Sequence of chain 1.B:
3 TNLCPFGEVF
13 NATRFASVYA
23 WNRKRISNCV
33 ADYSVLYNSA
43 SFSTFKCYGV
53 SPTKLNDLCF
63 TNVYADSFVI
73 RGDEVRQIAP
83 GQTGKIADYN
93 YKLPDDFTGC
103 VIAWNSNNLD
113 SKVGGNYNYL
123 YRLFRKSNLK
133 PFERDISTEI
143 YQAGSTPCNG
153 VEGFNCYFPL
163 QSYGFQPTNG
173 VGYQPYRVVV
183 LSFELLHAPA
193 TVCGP

A small-molecule ligand and the protein it binds are described below.
Small molecule (SMILES): CC(=O)N[C@H]1[C@H](O[C@H]2[C@H](O)[C@@H](NC(C)=O)CO[C@@H]2CO)O[C@H](CO)[C@@H](O)[C@@H]1O

Binding-site contacts:
Ligand atom C8 contacts residue SER43 of chain 1.B at 3.1 Å.
Ligand atom C7 contacts residue ASN13 of chain 1.B at 4.0 Å.
Ligand atom N2 contacts residue GLY9 of chain 1.B at 4.0 Å.
Ligand atom O5 contacts residue ASN13 of chain 1.B at 2.3 Å (h-bond).
Ligand atom C5 contacts residue GOL1 of chain 1.E at 4.2 Å.
Ligand atom C8 contacts residue PHE8 of chain 1.B at 3.5 Å (hydrophobic).
Ligand atom O5 contacts residue GOL1 of chain 1.E at 4.4 Å.
Ligand atom C8 contacts residue LEU38 of chain 1.B at 3.7 Å (hydrophobic).
Ligand atom C7 contacts residue GOL1 of chain 1.E at 4.2 Å.
Ligand atom N2 contacts residue ASN13 of chain 1.B at 2.9 Å (h-bond).
Ligand atom C8 contacts residue GOL1 of chain 1.E at 4.4 Å.
Ligand atom C7 contacts residue PHE8 of chain 1.B at 4.4 Å (hydrophobic).
Ligand atom C3 contacts residue ASN13 of chain 1.B at 3.8 Å.
Ligand atom C1 contacts residue GOL1 of chain 1.E at 3.5 Å.
Ligand atom C3 contacts residue GOL1 of chain 1.E at 3.9 Å.
Ligand atom C5 contacts residue ASN13 of chain 1.B at 3.6 Å.
Ligand atom C7 contacts residue GLY9 of chain 1.B at 3.6 Å.
Ligand atom C8 contacts residue SER41 of chain 1.B at 4.3 Å.
Ligand atom C4 contacts residue ASN13 of chain 1.B at 4.2 Å.
Ligand atom C8 contacts residue PHE12 of chain 1.B at 3.9 Å (hydrophobic).
Ligand atom N2 contacts residue PHE12 of chain 1.B at 4.4 Å.
Ligand atom O7 contacts residue GLY9 of chain 1.B at 3.9 Å.
Ligand atom N2 contacts residue GOL1 of chain 1.E at 3.2 Å (h-bond).
Ligand atom O6 contacts residue ASN13 of chain 1.B at 4.5 Å.
Ligand atom C2 contacts residue ASN13 of chain 1.B at 2.5 Å.
Ligand atom C2 contacts residue GOL1 of chain 1.E at 3.7 Å.
Ligand atom C1 contacts residue ASN13 of chain 1.B at 1.4 Å.
Ligand atom C8 contacts residue GLY9 of chain 1.B at 3.5 Å.